A small-molecule ligand and the protein it binds are described below.
Small molecule (SMILES): CN(CCOc1ccc(C[C@@H]2SC(=O)NC2=O)cc1)c1ccccn1

Sequence of chain 1.A:
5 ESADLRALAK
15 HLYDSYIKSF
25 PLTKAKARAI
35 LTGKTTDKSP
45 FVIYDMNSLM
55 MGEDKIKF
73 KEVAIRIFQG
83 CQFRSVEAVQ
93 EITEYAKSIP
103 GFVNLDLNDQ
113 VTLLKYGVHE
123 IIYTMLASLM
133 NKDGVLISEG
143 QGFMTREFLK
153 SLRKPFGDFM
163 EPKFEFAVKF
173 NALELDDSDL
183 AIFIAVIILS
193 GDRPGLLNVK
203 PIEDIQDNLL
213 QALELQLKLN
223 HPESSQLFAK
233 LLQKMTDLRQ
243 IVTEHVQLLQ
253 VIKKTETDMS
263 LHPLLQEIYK

Binding-site contacts:
Ligand atom S1 contacts residue HIS247 of chain 1.A at 3.5 Å.
Ligand atom N18 contacts residue OLA1 of chain 1.D at 2.7 Å.
Ligand atom C11 contacts residue MET162 of chain 1.A at 3.4 Å (hydrophobic).
Ligand atom C17 contacts residue ILE139 of chain 1.A at 3.7 Å (hydrophobic).
Ligand atom C20 contacts residue GLY82 of chain 1.A at 3.8 Å.
Ligand atom C4 contacts residue TYR271 of chain 1.A at 3.4 Å (hydrophobic).
Ligand atom C5 contacts residue SER87 of chain 1.A at 2.7 Å.
Ligand atom C19 contacts residue GLY82 of chain 1.A at 3.8 Å.
Ligand atom N18 contacts residue ILE139 of chain 1.A at 4.0 Å.
Ligand atom C14 contacts residue CYS83 of chain 1.A at 3.9 Å (hydrophobic).
Ligand atom C6 contacts residue TYR125 of chain 1.A at 3.5 Å (hydrophobic).
Ligand atom O13 contacts residue CYS83 of chain 1.A at 3.8 Å.
Ligand atom N16 contacts residue ILE139 of chain 1.A at 3.8 Å.
Ligand atom C8 contacts residue SER87 of chain 1.A at 3.0 Å.
Ligand atom N3 contacts residue HIS247 of chain 1.A at 3.5 Å (h-bond).
Ligand atom C4 contacts residue HIS121 of chain 1.A at 3.7 Å.
Ligand atom O4 contacts residue HIS121 of chain 1.A at 2.6 Å (h-bond).
Ligand atom N16 contacts residue CYS83 of chain 1.A at 3.5 Å (h-bond).
Ligand atom C17 contacts residue OLA1 of chain 1.D at 3.7 Å.
Ligand atom O4 contacts residue TYR271 of chain 1.A at 2.8 Å (h-bond).
Ligand atom O4 contacts residue SER87 of chain 1.A at 3.7 Å.
Ligand atom C16 contacts residue CYS83 of chain 1.A at 3.4 Å (hydrophobic).
Ligand atom O13 contacts residue MET162 of chain 1.A at 3.8 Å.
Ligand atom O2 contacts residue GLN84 of chain 1.A at 3.2 Å.
Ligand atom O13 contacts residue LEU128 of chain 1.A at 3.7 Å.
Ligand atom C2 contacts residue HIS247 of chain 1.A at 3.8 Å.
Ligand atom N3 contacts residue TYR271 of chain 1.A at 3.8 Å.
Ligand atom C11 contacts residue CYS83 of chain 1.A at 3.5 Å (hydrophobic).
Ligand atom C4 contacts residue SER87 of chain 1.A at 3.4 Å.
Ligand atom C7 contacts residue SER87 of chain 1.A at 3.5 Å.
Ligand atom C15 contacts residue OLA1 of chain 1.D at 3.2 Å.
Ligand atom O2 contacts residue PHE80 of chain 1.A at 3.0 Å.
Ligand atom C6 contacts residue SER87 of chain 1.A at 3.4 Å.
Ligand atom C10 contacts residue CYS83 of chain 1.A at 3.8 Å (hydrophobic).
Ligand atom C19 contacts residue OLA1 of chain 1.D at 3.1 Å.
Ligand atom C17 contacts residue CYS83 of chain 1.A at 3.8 Å (hydrophobic).
Ligand atom C4 contacts residue HIS247 of chain 1.A at 3.7 Å.
Ligand atom C22 contacts residue CYS83 of chain 1.A at 4.0 Å (hydrophobic).
Ligand atom C9 contacts residue SER87 of chain 1.A at 3.9 Å.
Ligand atom C14 contacts residue OLA1 of chain 1.D at 3.9 Å.